This protein binds this small molecule.
Small molecule (SMILES): CC(=O)N[C@@H]1[C@@H](O)[C@H](O)[C@@H](CO)O[C@H]1O

Binding-site contacts:
Ligand atom O4 contacts residue TRP366 of chain 4.A at 4.3 Å.
Ligand atom C8 contacts residue TRP366 of chain 4.A at 3.8 Å (hydrophobic).
Ligand atom C5 contacts residue ASN74 of chain 4.A at 3.7 Å.
Ligand atom O7 contacts residue ASN74 of chain 4.A at 3.8 Å.
Ligand atom C4 contacts residue ASN74 of chain 4.A at 4.2 Å.
Ligand atom C7 contacts residue TRP366 of chain 4.A at 4.1 Å (hydrophobic).
Ligand atom N2 contacts residue ASN74 of chain 4.A at 2.9 Å (h-bond).
Ligand atom C7 contacts residue ASN74 of chain 4.A at 3.5 Å.
Ligand atom O5 contacts residue ASN74 of chain 4.A at 2.4 Å (h-bond).
Ligand atom C5 contacts residue TRP366 of chain 4.A at 4.3 Å (hydrophobic).
Ligand atom C2 contacts residue ASN74 of chain 4.A at 2.5 Å.
Ligand atom C2 contacts residue TRP366 of chain 4.A at 4.3 Å (hydrophobic).
Ligand atom C3 contacts residue TRP366 of chain 4.A at 3.9 Å (hydrophobic).
Ligand atom C1 contacts residue ASN74 of chain 4.A at 1.4 Å.
Ligand atom N2 contacts residue TRP366 of chain 4.A at 3.5 Å.
Ligand atom C3 contacts residue ASN74 of chain 4.A at 3.8 Å.
Ligand atom C1 contacts residue TRP366 of chain 4.A at 4.0 Å (hydrophobic).

Sequence of chain 4.A:
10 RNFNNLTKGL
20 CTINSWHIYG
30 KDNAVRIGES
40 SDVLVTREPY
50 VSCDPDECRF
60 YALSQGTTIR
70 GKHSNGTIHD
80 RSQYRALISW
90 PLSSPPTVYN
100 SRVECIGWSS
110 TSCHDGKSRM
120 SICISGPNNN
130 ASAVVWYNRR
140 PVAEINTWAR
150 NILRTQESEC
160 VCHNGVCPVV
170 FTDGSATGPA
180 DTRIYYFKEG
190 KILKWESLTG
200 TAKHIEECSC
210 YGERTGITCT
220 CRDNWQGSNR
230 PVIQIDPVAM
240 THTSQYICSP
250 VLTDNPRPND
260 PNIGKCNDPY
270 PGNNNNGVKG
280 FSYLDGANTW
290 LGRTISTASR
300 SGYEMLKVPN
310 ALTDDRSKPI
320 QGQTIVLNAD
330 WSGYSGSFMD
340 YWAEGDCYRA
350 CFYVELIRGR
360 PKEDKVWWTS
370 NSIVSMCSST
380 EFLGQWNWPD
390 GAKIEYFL